Sequence of chain 1.A:
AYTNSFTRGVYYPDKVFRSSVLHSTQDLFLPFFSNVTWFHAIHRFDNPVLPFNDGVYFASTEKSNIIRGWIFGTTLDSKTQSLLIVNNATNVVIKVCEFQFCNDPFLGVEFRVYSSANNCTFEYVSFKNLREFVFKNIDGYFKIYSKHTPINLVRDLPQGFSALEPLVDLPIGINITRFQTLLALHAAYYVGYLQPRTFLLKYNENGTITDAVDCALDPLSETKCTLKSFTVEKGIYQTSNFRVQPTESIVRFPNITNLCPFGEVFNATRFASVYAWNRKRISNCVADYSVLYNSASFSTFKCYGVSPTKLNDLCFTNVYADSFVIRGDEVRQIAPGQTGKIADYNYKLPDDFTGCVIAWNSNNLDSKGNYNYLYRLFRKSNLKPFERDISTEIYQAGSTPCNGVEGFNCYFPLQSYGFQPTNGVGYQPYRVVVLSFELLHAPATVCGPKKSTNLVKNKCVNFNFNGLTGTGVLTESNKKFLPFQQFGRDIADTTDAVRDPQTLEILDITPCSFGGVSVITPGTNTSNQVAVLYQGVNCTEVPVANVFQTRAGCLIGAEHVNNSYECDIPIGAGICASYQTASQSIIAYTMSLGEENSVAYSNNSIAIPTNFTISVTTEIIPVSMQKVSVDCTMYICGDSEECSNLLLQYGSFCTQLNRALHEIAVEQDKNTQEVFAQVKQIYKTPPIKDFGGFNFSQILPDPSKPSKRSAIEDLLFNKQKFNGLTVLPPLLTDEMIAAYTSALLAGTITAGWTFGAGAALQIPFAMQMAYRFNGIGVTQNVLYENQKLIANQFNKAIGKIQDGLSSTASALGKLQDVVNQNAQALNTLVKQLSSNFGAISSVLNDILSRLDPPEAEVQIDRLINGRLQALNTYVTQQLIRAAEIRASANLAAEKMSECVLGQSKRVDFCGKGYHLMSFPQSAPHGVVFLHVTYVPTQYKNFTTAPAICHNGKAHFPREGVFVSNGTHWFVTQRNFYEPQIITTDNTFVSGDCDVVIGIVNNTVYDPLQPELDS

This protein binds this small molecule.
Small molecule (SMILES): CC(=O)N[C@@H]1[C@@H](O)[C@H](O)[C@@H](CO)O[C@H]1O

Binding-site contacts:
Ligand atom C4 contacts residue ASN1048 of chain 1.A at 4.2 Å.
Ligand atom C7 contacts residue ASN1048 of chain 1.A at 3.8 Å.
Ligand atom C1 contacts residue ASN1048 of chain 1.A at 1.4 Å.
Ligand atom C3 contacts residue ASN1048 of chain 1.A at 3.8 Å.
Ligand atom C2 contacts residue ASN1048 of chain 1.A at 2.4 Å.
Ligand atom C5 contacts residue ASN1048 of chain 1.A at 3.7 Å.
Ligand atom O5 contacts residue ASN1048 of chain 1.A at 2.4 Å (h-bond).
Ligand atom C8 contacts residue ASN1048 of chain 1.A at 3.6 Å.
Ligand atom O7 contacts residue ASN1048 of chain 1.A at 4.2 Å.
Ligand atom N2 contacts residue ASN1048 of chain 1.A at 2.9 Å (h-bond).